Sequence of chain 1.B:
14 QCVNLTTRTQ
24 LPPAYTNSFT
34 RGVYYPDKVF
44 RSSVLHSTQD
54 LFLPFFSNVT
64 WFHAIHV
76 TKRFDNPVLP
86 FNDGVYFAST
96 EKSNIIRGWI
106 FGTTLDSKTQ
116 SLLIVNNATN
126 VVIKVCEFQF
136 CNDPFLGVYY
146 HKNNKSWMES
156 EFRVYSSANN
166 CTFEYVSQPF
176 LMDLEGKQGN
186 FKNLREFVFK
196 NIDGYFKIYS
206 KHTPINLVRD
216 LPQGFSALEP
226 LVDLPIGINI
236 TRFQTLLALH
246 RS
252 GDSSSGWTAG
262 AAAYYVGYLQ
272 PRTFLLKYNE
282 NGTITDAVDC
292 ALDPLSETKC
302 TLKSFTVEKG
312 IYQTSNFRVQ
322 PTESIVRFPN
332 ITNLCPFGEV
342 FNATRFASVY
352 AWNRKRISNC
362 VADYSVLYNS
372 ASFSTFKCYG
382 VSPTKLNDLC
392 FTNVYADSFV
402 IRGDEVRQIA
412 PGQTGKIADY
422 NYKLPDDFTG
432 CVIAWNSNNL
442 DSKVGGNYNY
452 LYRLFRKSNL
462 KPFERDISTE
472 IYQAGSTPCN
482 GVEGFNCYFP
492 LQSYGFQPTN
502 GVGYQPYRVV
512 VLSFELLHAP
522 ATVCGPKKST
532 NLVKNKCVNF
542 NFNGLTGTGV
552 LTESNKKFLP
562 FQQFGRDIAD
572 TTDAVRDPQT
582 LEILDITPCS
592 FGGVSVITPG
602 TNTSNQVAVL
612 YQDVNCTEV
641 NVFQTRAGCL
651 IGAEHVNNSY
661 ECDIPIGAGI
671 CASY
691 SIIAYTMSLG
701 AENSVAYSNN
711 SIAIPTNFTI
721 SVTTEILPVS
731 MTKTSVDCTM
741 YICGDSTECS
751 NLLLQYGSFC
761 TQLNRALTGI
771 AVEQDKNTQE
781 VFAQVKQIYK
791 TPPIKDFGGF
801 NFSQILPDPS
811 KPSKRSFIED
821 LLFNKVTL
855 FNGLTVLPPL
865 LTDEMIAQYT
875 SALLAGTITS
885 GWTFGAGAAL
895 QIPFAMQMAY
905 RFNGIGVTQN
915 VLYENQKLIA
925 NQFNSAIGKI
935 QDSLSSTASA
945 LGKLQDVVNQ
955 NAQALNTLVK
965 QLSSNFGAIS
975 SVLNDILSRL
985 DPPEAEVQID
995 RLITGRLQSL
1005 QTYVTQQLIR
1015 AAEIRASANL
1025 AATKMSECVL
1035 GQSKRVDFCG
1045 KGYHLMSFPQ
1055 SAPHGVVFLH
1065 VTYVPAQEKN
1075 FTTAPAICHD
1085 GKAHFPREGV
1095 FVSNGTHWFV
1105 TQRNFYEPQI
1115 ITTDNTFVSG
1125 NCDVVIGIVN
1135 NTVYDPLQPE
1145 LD

Binding-site contacts:
Ligand atom C1 contacts residue ASN1098 of chain 1.B at 1.4 Å.
Ligand atom O5 contacts residue PHE1103 of chain 1.B at 4.1 Å.
Ligand atom C7 contacts residue THR1100 of chain 1.B at 3.4 Å.
Ligand atom C7 contacts residue ASN1098 of chain 1.B at 3.5 Å.
Ligand atom O5 contacts residue ASN1098 of chain 1.B at 2.4 Å (h-bond).
Ligand atom C3 contacts residue ASN1098 of chain 1.B at 3.8 Å.
Ligand atom O7 contacts residue HIS1101 of chain 1.B at 4.4 Å.
Ligand atom C3 contacts residue THR1100 of chain 1.B at 4.4 Å.
Ligand atom C8 contacts residue ASN1098 of chain 1.B at 3.7 Å.
Ligand atom O4 contacts residue HIS1101 of chain 1.B at 4.2 Å.
Ligand atom C6 contacts residue PHE1103 of chain 1.B at 3.9 Å (hydrophobic).
Ligand atom C6 contacts residue HIS1101 of chain 1.B at 4.3 Å.
Ligand atom C1 contacts residue THR1100 of chain 1.B at 4.2 Å.
Ligand atom O7 contacts residue ASN1098 of chain 1.B at 3.7 Å.
Ligand atom C4 contacts residue ASN1098 of chain 1.B at 4.2 Å.
Ligand atom C2 contacts residue ASN1098 of chain 1.B at 2.4 Å.
Ligand atom O7 contacts residue GLY1099 of chain 1.B at 4.5 Å.
Ligand atom O7 contacts residue THR1100 of chain 1.B at 2.2 Å (h-bond).
Ligand atom O5 contacts residue HIS1101 of chain 1.B at 4.3 Å.
Ligand atom O6 contacts residue PHE1103 of chain 1.B at 4.3 Å.
Ligand atom N2 contacts residue THR1100 of chain 1.B at 4.4 Å.
Ligand atom C1 contacts residue HIS1101 of chain 1.B at 4.4 Å.
Ligand atom C5 contacts residue HIS1101 of chain 1.B at 3.7 Å.
Ligand atom N2 contacts residue ASN1098 of chain 1.B at 2.9 Å (h-bond).
Ligand atom C8 contacts residue THR1100 of chain 1.B at 4.3 Å.
Ligand atom C5 contacts residue ASN1098 of chain 1.B at 3.7 Å.

The small molecule below binds the protein below.
Small molecule (SMILES): CC(=O)N[C@@H]1[C@@H](O)[C@H](O)[C@@H](CO)O[C@H]1O